Binding-site contacts:
Ligand atom C contacts residue ILE189 of chain 1.A at 3.7 Å (hydrophobic).
Ligand atom N contacts residue GLU80 of chain 1.A at 2.7 Å (salt-bridge).
Ligand atom C24 contacts residue VAL111 of chain 1.A at 3.5 Å (hydrophobic).
Ligand atom C16 contacts residue ALA61 of chain 1.A at 3.4 Å (hydrophobic).
Ligand atom C8 contacts residue GLU80 of chain 1.A at 3.2 Å.
Ligand atom C19 contacts residue PHE192 of chain 1.A at 3.6 Å (hydrophobic).
Ligand atom C23 contacts residue LYS115 of chain 1.A at 3.6 Å.
Ligand atom O1 contacts residue VAL43 of chain 1.A at 3.6 Å.
Ligand atom C8 contacts residue ASP191 of chain 1.A at 3.3 Å.
Ligand atom C26 contacts residue HIS171 of chain 1.A at 3.5 Å.
Ligand atom O3 contacts residue LYS63 of chain 1.A at 3.5 Å.
Ligand atom C6 contacts residue LEU84 of chain 1.A at 3.5 Å (hydrophobic).
Ligand atom O contacts residue ASP191 of chain 1.A at 3.0 Å (salt-bridge).
Ligand atom C5 contacts residue GLU80 of chain 1.A at 3.6 Å.
Ligand atom C15 contacts residue LEU180 of chain 1.A at 3.4 Å (hydrophobic).
Ligand atom O contacts residue VAL94 of chain 1.A at 3.4 Å.
Ligand atom C14 contacts residue LEU180 of chain 1.A at 3.5 Å (hydrophobic).
Ligand atom C11 contacts residue VAL43 of chain 1.A at 3.6 Å (hydrophobic).
Ligand atom C22 contacts residue CYS114 of chain 1.A at 3.2 Å (hydrophobic).
Ligand atom C16 contacts residue LEU180 of chain 1.A at 3.6 Å (hydrophobic).
Ligand atom C24 contacts residue ALA61 of chain 1.A at 3.5 Å (hydrophobic).
Ligand atom O contacts residue CYS190 of chain 1.A at 3.3 Å.
Ligand atom C16 contacts residue CYS114 of chain 1.A at 3.6 Å (hydrophobic).
Ligand atom C4 contacts residue ASP191 of chain 1.A at 3.6 Å.
Ligand atom C16 contacts residue GLU112 of chain 1.A at 3.2 Å.
Ligand atom O2 contacts residue GLY117 of chain 1.A at 3.6 Å.
Ligand atom C27 contacts residue ASP191 of chain 1.A at 3.6 Å.
Ligand atom C20 contacts residue LEU35 of chain 1.A at 3.6 Å (hydrophobic).
Ligand atom C24 contacts residue LYS63 of chain 1.A at 3.4 Å.
Ligand atom C4 contacts residue GLU80 of chain 1.A at 3.6 Å.
Ligand atom C23 contacts residue CYS114 of chain 1.A at 3.6 Å (hydrophobic).
Ligand atom C24 contacts residue VAL109 of chain 1.A at 3.4 Å (hydrophobic).
Ligand atom N3 contacts residue ASP191 of chain 1.A at 2.9 Å (salt-bridge).
Ligand atom C7 contacts residue ASP191 of chain 1.A at 3.4 Å.
Ligand atom N2 contacts residue CYS114 of chain 1.A at 2.9 Å (h-bond).
Ligand atom N contacts residue ASP191 of chain 1.A at 3.7 Å.
Ligand atom C7 contacts residue GLU80 of chain 1.A at 3.5 Å.
Ligand atom C15 contacts residue ALA61 of chain 1.A at 3.4 Å (hydrophobic).
Ligand atom N1 contacts residue ASP191 of chain 1.A at 3.5 Å (salt-bridge).
Ligand atom C26 contacts residue ASP191 of chain 1.A at 3.3 Å.

This protein binds this small molecule.
Small molecule (SMILES): COc1ccc2c(Oc3cnc(CC(=O)Nc4cc(C)cc(CN(C)C)c4)c(OC)c3)ccnc2c1

Sequence of chain 1.A:
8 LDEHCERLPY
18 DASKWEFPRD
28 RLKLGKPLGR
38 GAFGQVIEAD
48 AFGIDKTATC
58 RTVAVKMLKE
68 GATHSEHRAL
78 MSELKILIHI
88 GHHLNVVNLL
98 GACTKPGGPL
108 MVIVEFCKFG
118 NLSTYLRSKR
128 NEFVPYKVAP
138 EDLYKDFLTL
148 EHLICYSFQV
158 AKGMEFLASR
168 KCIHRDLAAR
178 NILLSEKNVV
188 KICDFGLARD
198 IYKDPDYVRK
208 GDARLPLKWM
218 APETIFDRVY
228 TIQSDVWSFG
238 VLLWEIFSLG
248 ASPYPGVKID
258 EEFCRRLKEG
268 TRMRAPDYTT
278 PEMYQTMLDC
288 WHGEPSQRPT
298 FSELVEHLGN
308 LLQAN